Binding-site contacts:
Ligand atom C7 contacts residue ALA86 of chain 1.D at 4.2 Å (hydrophobic).
Ligand atom C7 contacts residue GLN89 of chain 1.D at 3.5 Å.
Ligand atom O3 contacts residue GLN89 of chain 1.D at 3.2 Å (h-bond).
Ligand atom O7 contacts residue ALA86 of chain 1.D at 3.4 Å.
Ligand atom C2 contacts residue ASN77 of chain 1.D at 2.5 Å.
Ligand atom N2 contacts residue GLN89 of chain 1.D at 4.0 Å.
Ligand atom C1 contacts residue ASN77 of chain 1.D at 1.4 Å.
Ligand atom C3 contacts residue GLN89 of chain 1.D at 4.4 Å.
Ligand atom C7 contacts residue ASN77 of chain 1.D at 3.5 Å.
Ligand atom O6 contacts residue LEU84 of chain 1.D at 3.7 Å.
Ligand atom N2 contacts residue ASN77 of chain 1.D at 3.0 Å (h-bond).
Ligand atom C5 contacts residue ASN77 of chain 1.D at 3.7 Å.
Ligand atom C2 contacts residue GLN89 of chain 1.D at 4.4 Å.
Ligand atom O7 contacts residue GLN89 of chain 1.D at 3.4 Å (h-bond).
Ligand atom C7 contacts residue VAL87 of chain 1.D at 4.1 Å (hydrophobic).
Ligand atom C1 contacts residue ASN80 of chain 1.D at 3.5 Å.
Ligand atom O5 contacts residue ASN77 of chain 1.D at 2.3 Å (h-bond).
Ligand atom C5 contacts residue ASN80 of chain 1.D at 3.4 Å.
Ligand atom O6 contacts residue LEU82 of chain 1.D at 4.4 Å.
Ligand atom C6 contacts residue ASN80 of chain 1.D at 3.7 Å.
Ligand atom O5 contacts residue ASN80 of chain 1.D at 2.9 Å (h-bond).
Ligand atom C8 contacts residue ALA86 of chain 1.D at 4.1 Å (hydrophobic).
Ligand atom O6 contacts residue ASN80 of chain 1.D at 4.4 Å.
Ligand atom O7 contacts residue VAL87 of chain 1.D at 2.9 Å (h-bond).
Ligand atom C8 contacts residue VAL87 of chain 1.D at 4.3 Å (hydrophobic).
Ligand atom C6 contacts residue LEU82 of chain 1.D at 4.5 Å (hydrophobic).
Ligand atom C8 contacts residue GLN89 of chain 1.D at 3.9 Å.
Ligand atom O7 contacts residue ASN77 of chain 1.D at 3.5 Å (h-bond).
Ligand atom C3 contacts residue ASN77 of chain 1.D at 3.8 Å.
Ligand atom O5 contacts residue LEU84 of chain 1.D at 4.2 Å.
Ligand atom C4 contacts residue ASN77 of chain 1.D at 4.2 Å.

Sequence of chain 1.D:
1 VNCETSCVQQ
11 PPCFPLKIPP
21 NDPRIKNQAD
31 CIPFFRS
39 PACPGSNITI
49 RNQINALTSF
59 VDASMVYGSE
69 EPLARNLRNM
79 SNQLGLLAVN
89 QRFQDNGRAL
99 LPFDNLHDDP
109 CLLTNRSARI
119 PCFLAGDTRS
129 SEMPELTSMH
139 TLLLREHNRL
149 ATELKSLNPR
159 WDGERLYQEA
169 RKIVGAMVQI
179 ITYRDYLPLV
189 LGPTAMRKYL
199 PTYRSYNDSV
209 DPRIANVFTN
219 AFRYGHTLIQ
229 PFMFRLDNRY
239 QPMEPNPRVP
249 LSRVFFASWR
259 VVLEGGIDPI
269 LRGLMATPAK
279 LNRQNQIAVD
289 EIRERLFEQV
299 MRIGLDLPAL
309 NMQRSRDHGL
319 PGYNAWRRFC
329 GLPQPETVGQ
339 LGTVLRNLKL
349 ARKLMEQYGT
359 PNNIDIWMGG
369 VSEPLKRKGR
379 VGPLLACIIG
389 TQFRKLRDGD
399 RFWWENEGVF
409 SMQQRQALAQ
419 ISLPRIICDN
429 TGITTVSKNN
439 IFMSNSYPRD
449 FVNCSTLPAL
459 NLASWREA

The protein below binds the small molecule below.
Small molecule (SMILES): CC(=O)N[C@@H]1[C@@H](O)[C@H](O)[C@@H](CO)O[C@H]1O